Binding-site contacts:
Ligand atom C4 contacts residue NAD1 of chain 1.SA at 3.7 Å.
Ligand atom O5' contacts residue SER331 of chain 1.H at 3.4 Å (h-bond).
Ligand atom O5' contacts residue GLY367 of chain 1.H at 3.9 Å.
Ligand atom N1 contacts residue NAD1 of chain 1.SA at 3.7 Å.
Ligand atom O3P contacts residue SER331 of chain 1.H at 2.8 Å (h-bond).
Ligand atom N1 contacts residue GLN443 of chain 1.H at 2.8 Å (h-bond).
Ligand atom O3P contacts residue GLY368 of chain 1.H at 3.6 Å.
Ligand atom C6 contacts residue GLN443 of chain 1.H at 3.9 Å.
Ligand atom O2P contacts residue GLY368 of chain 1.H at 3.9 Å.
Ligand atom O3P contacts residue GLY330 of chain 1.H at 3.9 Å.
Ligand atom C5 contacts residue MET416 of chain 1.H at 3.9 Å (hydrophobic).
Ligand atom C6 contacts residue MET416 of chain 1.H at 3.7 Å (hydrophobic).
Ligand atom P contacts residue GLY389 of chain 1.H at 3.8 Å.
Ligand atom O2' contacts residue ARG324 of chain 1.H at 3.0 Å (salt-bridge).
Ligand atom N3 contacts residue CYS333 of chain 1.H at 3.6 Å (h-bond).
Ligand atom C6 contacts residue NAD1 of chain 1.SA at 3.9 Å.
Ligand atom C3' contacts residue ASP366 of chain 1.H at 3.9 Å.
Ligand atom O2P contacts residue GLY367 of chain 1.H at 3.5 Å.
Ligand atom O6 contacts residue GLY417 of chain 1.H at 2.4 Å (h-bond).
Ligand atom O3' contacts residue GLY367 of chain 1.H at 3.5 Å (h-bond).
Ligand atom O1P contacts residue SER390 of chain 1.H at 2.4 Å (h-bond).
Ligand atom O6 contacts residue GLY415 of chain 1.H at 3.2 Å.
Ligand atom N7 contacts residue MET416 of chain 1.H at 3.4 Å (h-bond).
Ligand atom O1P contacts residue SER331 of chain 1.H at 3.7 Å.
Ligand atom P contacts residue SER390 of chain 1.H at 3.7 Å.
Ligand atom O1P contacts residue GLY389 of chain 1.H at 3.1 Å.
Ligand atom O3' contacts residue ASP366 of chain 1.H at 2.7 Å (salt-bridge).
Ligand atom O5' contacts residue GLY330 of chain 1.H at 3.5 Å.
Ligand atom P contacts residue SER331 of chain 1.H at 3.7 Å.
Ligand atom C2 contacts residue CYS333 of chain 1.H at 3.3 Å (hydrophobic).
Ligand atom C2 contacts residue NAD1 of chain 1.SA at 3.4 Å.
Ligand atom C2 contacts residue GLN443 of chain 1.H at 3.3 Å.
Ligand atom N3 contacts residue NAD1 of chain 1.SA at 3.1 Å.
Ligand atom C2 contacts residue THR335 of chain 1.H at 3.9 Å.
Ligand atom C8 contacts residue MET72 of chain 1.H at 3.4 Å (hydrophobic).
Ligand atom C5 contacts residue NAD1 of chain 1.SA at 3.8 Å.
Ligand atom O6 contacts residue MET416 of chain 1.H at 2.9 Å (h-bond).
Ligand atom O2' contacts residue ASP366 of chain 1.H at 3.7 Å.
Ligand atom O2P contacts residue GLY389 of chain 1.H at 3.1 Å (h-bond).
Ligand atom C6 contacts residue GLY417 of chain 1.H at 3.5 Å.

Sequence of chain 1.H:
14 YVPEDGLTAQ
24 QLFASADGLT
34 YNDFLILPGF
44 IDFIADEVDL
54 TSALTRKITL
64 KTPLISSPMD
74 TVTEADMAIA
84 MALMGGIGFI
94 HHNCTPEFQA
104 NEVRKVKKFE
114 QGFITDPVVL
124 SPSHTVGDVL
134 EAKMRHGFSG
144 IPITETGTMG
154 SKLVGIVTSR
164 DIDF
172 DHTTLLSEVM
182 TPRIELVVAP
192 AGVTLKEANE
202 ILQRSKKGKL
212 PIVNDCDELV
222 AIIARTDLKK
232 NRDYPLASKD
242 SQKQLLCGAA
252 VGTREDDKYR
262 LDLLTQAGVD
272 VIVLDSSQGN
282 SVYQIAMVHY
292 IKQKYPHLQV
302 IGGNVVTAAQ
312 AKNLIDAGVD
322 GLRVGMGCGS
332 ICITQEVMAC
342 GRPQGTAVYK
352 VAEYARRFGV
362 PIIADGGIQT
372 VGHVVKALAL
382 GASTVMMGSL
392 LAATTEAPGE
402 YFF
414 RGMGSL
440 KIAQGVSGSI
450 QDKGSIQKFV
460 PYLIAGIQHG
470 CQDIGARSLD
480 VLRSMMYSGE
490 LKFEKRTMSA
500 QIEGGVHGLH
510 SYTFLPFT

A small-molecule ligand and the protein it binds are described below.
Small molecule (SMILES): O=c1[nH]cnc2c1ncn2[C@@H]1O[C@H](COP(=O)(O)O)[C@@H](O)[C@H]1O